Sequence of chain 1.F:
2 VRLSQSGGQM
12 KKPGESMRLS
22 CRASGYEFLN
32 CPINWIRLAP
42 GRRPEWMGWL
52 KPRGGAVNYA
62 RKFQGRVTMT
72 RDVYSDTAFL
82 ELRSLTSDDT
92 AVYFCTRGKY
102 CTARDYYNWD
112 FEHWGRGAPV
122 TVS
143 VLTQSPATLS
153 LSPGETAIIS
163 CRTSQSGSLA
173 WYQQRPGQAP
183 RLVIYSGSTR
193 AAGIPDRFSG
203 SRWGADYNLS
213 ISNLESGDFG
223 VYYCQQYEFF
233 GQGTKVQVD

Binding-site contacts:
Ligand atom O5 contacts residue ASN245 of chain 1.E at 2.4 Å (h-bond).
Ligand atom C8 contacts residue GLY169 of chain 1.F at 3.6 Å.
Ligand atom C5 contacts residue ASN245 of chain 1.E at 3.7 Å.
Ligand atom C8 contacts residue TYR229 of chain 1.F at 3.4 Å (hydrophobic).
Ligand atom O7 contacts residue ASN245 of chain 1.E at 4.0 Å.
Ligand atom C7 contacts residue GLY169 of chain 1.F at 4.5 Å.
Ligand atom C7 contacts residue THR247 of chain 1.E at 4.1 Å.
Ligand atom C4 contacts residue ASN245 of chain 1.E at 4.3 Å.
Ligand atom C7 contacts residue ASN245 of chain 1.E at 3.6 Å.
Ligand atom N2 contacts residue TYR229 of chain 1.F at 3.4 Å (h-bond).
Ligand atom C2 contacts residue ASN245 of chain 1.E at 2.5 Å.
Ligand atom C7 contacts residue TYR229 of chain 1.F at 3.9 Å (hydrophobic).
Ligand atom C1 contacts residue GLU244 of chain 1.E at 3.7 Å.
Ligand atom C3 contacts residue ASN245 of chain 1.E at 3.8 Å.
Ligand atom C8 contacts residue THR247 of chain 1.E at 3.1 Å.
Ligand atom C1 contacts residue ASN245 of chain 1.E at 1.4 Å.
Ligand atom C8 contacts residue SER168 of chain 1.F at 3.4 Å.
Ligand atom N2 contacts residue ASN245 of chain 1.E at 2.9 Å (h-bond).
Ligand atom O5 contacts residue GLU244 of chain 1.E at 3.4 Å (salt-bridge).
Ligand atom N2 contacts residue GLY169 of chain 1.F at 4.5 Å.

Sequence of chain 1.E:
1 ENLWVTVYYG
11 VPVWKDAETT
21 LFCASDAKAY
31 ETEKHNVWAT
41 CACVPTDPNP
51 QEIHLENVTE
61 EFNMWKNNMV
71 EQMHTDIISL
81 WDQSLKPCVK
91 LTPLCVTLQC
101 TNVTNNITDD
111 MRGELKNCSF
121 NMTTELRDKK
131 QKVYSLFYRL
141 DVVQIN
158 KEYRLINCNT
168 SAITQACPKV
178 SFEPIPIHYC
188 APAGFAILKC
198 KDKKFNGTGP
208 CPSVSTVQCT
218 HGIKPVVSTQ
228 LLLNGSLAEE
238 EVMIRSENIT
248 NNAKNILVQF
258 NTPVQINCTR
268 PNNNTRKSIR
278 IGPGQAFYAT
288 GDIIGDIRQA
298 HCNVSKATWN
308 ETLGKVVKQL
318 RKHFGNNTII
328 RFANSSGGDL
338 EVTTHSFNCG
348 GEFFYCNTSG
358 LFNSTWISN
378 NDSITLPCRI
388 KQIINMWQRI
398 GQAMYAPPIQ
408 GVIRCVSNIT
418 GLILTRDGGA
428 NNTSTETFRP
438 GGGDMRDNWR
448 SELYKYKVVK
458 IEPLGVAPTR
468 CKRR

A small-molecule ligand and the protein it binds are described below.
Small molecule (SMILES): CC(=O)N[C@@H]1[C@@H](O)[C@H](O)[C@@H](CO)O[C@H]1O